The protein below binds the small molecule below.
Small molecule (SMILES): CC(=O)N[C@H]1[C@H]([C@H](O)[C@H](O)CO)O[C@@](O[C@H](CO)[C@@H](O)[C@@H]2O[C@@H](C(=O)O)C[C@H](O)[C@H]2NC(C)=O)(C(=O)O)C[C@@H]1O

Binding-site contacts:
Ligand atom O9 contacts residue LEU67 of chain 15.F at 2.3 Å.
Ligand atom O1B contacts residue THR276 of chain 15.F at 2.4 Å (h-bond).
Ligand atom C11 contacts residue PHE65 of chain 15.F at 4.0 Å (hydrophobic).
Ligand atom O8 contacts residue GLN278 of chain 15.F at 3.5 Å (h-bond).
Ligand atom C9 contacts residue LYS68 of chain 15.F at 3.6 Å.
Ligand atom C6 contacts residue LYS68 of chain 15.F at 4.0 Å.
Ligand atom C9 contacts residue GLN278 of chain 15.F at 3.3 Å.
Ligand atom C9 contacts residue LEU67 of chain 15.F at 3.4 Å (hydrophobic).
Ligand atom C1 contacts residue THR276 of chain 15.F at 3.1 Å.
Ligand atom O4 contacts residue ASP74 of chain 14.F at 4.0 Å.
Ligand atom C10 contacts residue LEU62 of chain 15.F at 3.6 Å (hydrophobic).
Ligand atom O1A contacts residue SER274 of chain 15.F at 3.8 Å.
Ligand atom C1 contacts residue ASN272 of chain 15.F at 3.9 Å.
Ligand atom O10 contacts residue LEU62 of chain 15.F at 3.2 Å.
Ligand atom O7 contacts residue LEU62 of chain 15.F at 3.9 Å.
Ligand atom C8 contacts residue LYS68 of chain 15.F at 3.5 Å.
Ligand atom O1B contacts residue ASN272 of chain 15.F at 3.4 Å (h-bond).
Ligand atom O9 contacts residue LYS68 of chain 15.F at 2.5 Å (salt-bridge).
Ligand atom O1A contacts residue ASN272 of chain 15.F at 4.1 Å.
Ligand atom O1A contacts residue THR276 of chain 15.F at 3.3 Å (h-bond).
Ligand atom C6 contacts residue ASN272 of chain 15.F at 3.6 Å.
Ligand atom C11 contacts residue PHE270 of chain 15.F at 3.9 Å (hydrophobic).
Ligand atom C11 contacts residue ASN272 of chain 15.F at 3.6 Å.
Ligand atom C11 contacts residue PHE75 of chain 14.F at 3.5 Å (hydrophobic).
Ligand atom N5 contacts residue GLN278 of chain 15.F at 3.9 Å.
Ligand atom C8 contacts residue GLN278 of chain 15.F at 3.7 Å.
Ligand atom C11 contacts residue LEU62 of chain 15.F at 3.9 Å (hydrophobic).
Ligand atom C10 contacts residue ASN272 of chain 15.F at 3.9 Å.
Ligand atom O9 contacts residue GLN278 of chain 15.F at 4.1 Å.
Ligand atom C7 contacts residue GLN278 of chain 15.F at 3.9 Å.
Ligand atom N5 contacts residue ASN272 of chain 15.F at 3.2 Å (h-bond).
Ligand atom C11 contacts residue HIS138 of chain 11.F at 3.1 Å.
Ligand atom O10 contacts residue PHE75 of chain 14.F at 3.9 Å.
Ligand atom O1B contacts residue LYS68 of chain 15.F at 3.0 Å (salt-bridge).
Ligand atom O8 contacts residue THR276 of chain 15.F at 3.9 Å.
Ligand atom C11 contacts residue THR276 of chain 15.F at 3.2 Å.
Ligand atom C10 contacts residue GLN278 of chain 15.F at 4.1 Å.
Ligand atom C11 contacts residue GLN278 of chain 15.F at 3.5 Å.
Ligand atom O8 contacts residue ASN272 of chain 15.F at 3.3 Å (h-bond).
Ligand atom O8 contacts residue LYS68 of chain 15.F at 3.1 Å.

Sequence of chain 14.F:
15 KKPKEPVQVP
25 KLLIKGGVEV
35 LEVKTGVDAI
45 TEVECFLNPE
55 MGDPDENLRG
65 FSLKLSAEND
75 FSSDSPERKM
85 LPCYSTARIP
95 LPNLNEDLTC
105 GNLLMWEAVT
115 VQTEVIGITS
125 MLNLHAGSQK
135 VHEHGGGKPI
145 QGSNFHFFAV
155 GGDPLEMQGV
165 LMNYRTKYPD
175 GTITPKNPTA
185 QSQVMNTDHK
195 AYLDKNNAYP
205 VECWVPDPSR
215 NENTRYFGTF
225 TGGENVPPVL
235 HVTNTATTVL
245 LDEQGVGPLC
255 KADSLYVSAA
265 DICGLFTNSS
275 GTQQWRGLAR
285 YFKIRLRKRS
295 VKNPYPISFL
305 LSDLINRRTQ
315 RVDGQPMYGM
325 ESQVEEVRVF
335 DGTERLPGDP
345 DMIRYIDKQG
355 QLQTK

Sequence of chain 11.F:
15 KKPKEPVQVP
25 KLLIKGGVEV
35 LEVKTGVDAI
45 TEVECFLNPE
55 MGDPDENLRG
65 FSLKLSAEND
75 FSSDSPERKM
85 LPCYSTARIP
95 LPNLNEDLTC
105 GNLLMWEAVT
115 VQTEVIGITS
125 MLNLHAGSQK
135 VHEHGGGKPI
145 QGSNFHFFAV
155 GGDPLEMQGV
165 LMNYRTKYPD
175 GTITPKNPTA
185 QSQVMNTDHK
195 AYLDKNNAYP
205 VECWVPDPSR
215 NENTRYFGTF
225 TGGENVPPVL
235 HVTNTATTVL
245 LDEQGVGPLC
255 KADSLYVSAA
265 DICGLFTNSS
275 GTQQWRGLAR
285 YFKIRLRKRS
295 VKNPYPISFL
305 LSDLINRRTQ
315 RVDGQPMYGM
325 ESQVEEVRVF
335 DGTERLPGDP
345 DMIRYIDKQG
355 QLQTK

Sequence of chain 15.F:
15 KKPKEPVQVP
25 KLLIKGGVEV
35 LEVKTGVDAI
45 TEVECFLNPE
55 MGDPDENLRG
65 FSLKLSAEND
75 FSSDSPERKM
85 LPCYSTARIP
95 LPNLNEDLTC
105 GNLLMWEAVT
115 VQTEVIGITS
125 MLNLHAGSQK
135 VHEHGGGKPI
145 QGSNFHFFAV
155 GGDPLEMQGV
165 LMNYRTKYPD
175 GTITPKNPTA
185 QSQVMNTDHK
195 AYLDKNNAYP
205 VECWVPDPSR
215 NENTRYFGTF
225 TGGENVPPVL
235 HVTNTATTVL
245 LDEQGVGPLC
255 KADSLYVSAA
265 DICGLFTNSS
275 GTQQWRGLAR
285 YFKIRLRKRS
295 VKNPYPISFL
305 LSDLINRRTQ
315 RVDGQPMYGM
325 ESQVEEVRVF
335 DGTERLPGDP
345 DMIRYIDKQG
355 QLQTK